Sequence of chain 31.A:
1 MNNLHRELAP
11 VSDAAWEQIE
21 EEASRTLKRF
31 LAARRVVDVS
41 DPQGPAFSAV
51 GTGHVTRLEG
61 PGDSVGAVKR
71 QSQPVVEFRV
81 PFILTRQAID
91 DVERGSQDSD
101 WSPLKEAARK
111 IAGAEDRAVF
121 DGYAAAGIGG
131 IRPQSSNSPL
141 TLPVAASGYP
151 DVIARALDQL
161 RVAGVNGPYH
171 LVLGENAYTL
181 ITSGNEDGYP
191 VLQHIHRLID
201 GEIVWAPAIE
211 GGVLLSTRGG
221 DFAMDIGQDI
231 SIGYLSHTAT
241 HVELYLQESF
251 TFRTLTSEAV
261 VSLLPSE

Binding-site contacts:
Ligand atom CA contacts residue ARG35 of chain 31.A at 3.8 Å.
Ligand atom CD1 contacts residue LYS28 of chain 31.A at 3.4 Å.
Ligand atom O contacts residue ARG6 of chain 31.A at 3.4 Å (salt-bridge).
Ligand atom OG contacts residue ARG34 of chain 31.A at 3.7 Å.
Ligand atom CA contacts residue ARG6 of chain 31.A at 3.7 Å.
Ligand atom CE contacts residue VAL36 of chain 31.A at 3.7 Å (hydrophobic).
Ligand atom CA contacts residue ASP229 of chain 31.A at 3.8 Å.
Ligand atom NZ contacts residue THR217 of chain 31.A at 3.8 Å.
Ligand atom CG contacts residue ARG35 of chain 31.A at 3.1 Å.
Ligand atom O contacts residue SER231 of chain 31.A at 3.2 Å.
Ligand atom CE contacts residue ARG35 of chain 31.A at 3.8 Å.
Ligand atom CB contacts residue ARG35 of chain 31.A at 3.4 Å.
Ligand atom O contacts residue ARG34 of chain 31.A at 2.8 Å (salt-bridge).
Ligand atom N contacts residue ASP229 of chain 31.A at 3.2 Å (salt-bridge).
Ligand atom C contacts residue SER231 of chain 31.A at 3.8 Å.
Ligand atom CB contacts residue SER24 of chain 31.A at 3.8 Å.
Ligand atom CG2 contacts residue LEU31 of chain 31.A at 3.8 Å (hydrophobic).
Ligand atom CD1 contacts residue LEU27 of chain 31.A at 3.8 Å (hydrophobic).
Ligand atom N contacts residue ARG34 of chain 31.A at 3.9 Å.
Ligand atom C contacts residue ARG34 of chain 31.A at 3.7 Å.
Ligand atom CA contacts residue SER231 of chain 31.A at 3.6 Å.
Ligand atom CA contacts residue ASP229 of chain 31.A at 3.6 Å.
Ligand atom N contacts residue ARG34 of chain 31.A at 3.7 Å.
Ligand atom CD2 contacts residue SER24 of chain 31.A at 3.5 Å.
Ligand atom O contacts residue ASN2 of chain 31.A at 3.8 Å.
Ligand atom CG contacts residue ILE230 of chain 31.A at 3.6 Å (hydrophobic).
Ligand atom N contacts residue ILE230 of chain 31.A at 3.1 Å (h-bond).
Ligand atom CB contacts residue ILE230 of chain 31.A at 3.6 Å (hydrophobic).
Ligand atom CE contacts residue VAL37 of chain 31.A at 3.7 Å (hydrophobic).
Ligand atom N contacts residue ARG34 of chain 31.A at 3.4 Å (salt-bridge).
Ligand atom OG contacts residue ASP229 of chain 31.A at 3.6 Å.
Ligand atom O contacts residue LEU4 of chain 31.A at 3.7 Å.
Ligand atom N contacts residue ASP229 of chain 31.A at 2.8 Å (salt-bridge).
Ligand atom CB contacts residue VAL39 of chain 31.A at 3.8 Å (hydrophobic).
Ligand atom CD1 contacts residue LEU27 of chain 31.A at 3.6 Å (hydrophobic).
Ligand atom O contacts residue ILE232 of chain 31.A at 3.6 Å (h-bond).
Ligand atom CD2 contacts residue GLU20 of chain 31.A at 3.6 Å.
Ligand atom CD1 contacts residue LEU31 of chain 31.A at 3.6 Å (hydrophobic).
Ligand atom CD1 contacts residue ILE230 of chain 31.A at 3.5 Å (hydrophobic).
Ligand atom C contacts residue ASP229 of chain 31.A at 3.8 Å.

This protein binds this small molecule.
Small molecule (SMILES): CC[C@H](C)[C@H](NC(=O)[C@H](CC(N)=O)NC(=O)[C@H](CC(C)C)NC(=O)[C@H](CO)NC(=O)CNC(=O)[C@@H](N)CO)C(=O)NCC(=O)N[C@@H](CO)C(=O)N[C@@H](CC(C)C)C(=O)N[C@H](C=O)CCCCN